This small molecule binds to this protein.
Small molecule (SMILES): CCCc1cc(C(=O)c2ccc(-c3ccccc3)cc2)ccc1OCCCOc1ccc2c(ccn2CC(=O)O)c1

Binding-site contacts:
Ligand atom C21 contacts residue HIS243 of chain 1.B at 3.6 Å.
Ligand atom C27 contacts residue PHE76 of chain 1.B at 3.6 Å (hydrophobic).
Ligand atom C28 contacts residue TYR267 of chain 1.B at 3.5 Å (hydrophobic).
Ligand atom C33 contacts residue LYS161 of chain 1.B at 3.6 Å.
Ligand atom O29 contacts residue TYR121 of chain 1.B at 3.3 Å (h-bond).
Ligand atom C8 contacts residue ILE75 of chain 1.B at 3.7 Å (hydrophobic).
Ligand atom C4 contacts residue ARG74 of chain 1.B at 3.5 Å.
Ligand atom C27 contacts residue PHE157 of chain 1.B at 3.7 Å (hydrophobic).
Ligand atom C2 contacts residue ARG74 of chain 1.B at 3.7 Å.
Ligand atom C5 contacts residue LEU49 of chain 1.B at 3.3 Å (hydrophobic).
Ligand atom C41 contacts residue SER83 of chain 1.B at 3.3 Å.
Ligand atom N26 contacts residue SER83 of chain 1.B at 3.5 Å (h-bond).
Ligand atom C4 contacts residue LEU49 of chain 1.B at 3.6 Å (hydrophobic).
Ligand atom C25 contacts residue GLN80 of chain 1.B at 3.6 Å.
Ligand atom O30 contacts residue HIS117 of chain 1.B at 3.2 Å.
Ligand atom C18 contacts residue CYS79 of chain 1.B at 3.8 Å (hydrophobic).
Ligand atom C22 contacts residue HIS243 of chain 1.B at 3.7 Å.
Ligand atom O30 contacts residue LEU247 of chain 1.B at 3.2 Å.
Ligand atom O30 contacts residue TYR267 of chain 1.B at 2.4 Å (h-bond).
Ligand atom C14 contacts residue CYS79 of chain 1.B at 3.8 Å (hydrophobic).
Ligand atom C24 contacts residue PHE157 of chain 1.B at 3.3 Å (hydrophobic).
Ligand atom C40 contacts residue CYS79 of chain 1.B at 3.6 Å (hydrophobic).
Ligand atom O30 contacts residue LEU263 of chain 1.B at 3.0 Å.
Ligand atom C22 contacts residue SER83 of chain 1.B at 3.4 Å.
Ligand atom C20 contacts residue CYS79 of chain 1.B at 3.6 Å (hydrophobic).
Ligand atom C28 contacts residue HIS117 of chain 1.B at 3.5 Å.
Ligand atom O29 contacts residue HIS117 of chain 1.B at 3.1 Å (h-bond).
Ligand atom C33 contacts residue LEU124 of chain 1.B at 3.5 Å (hydrophobic).
Ligand atom C39 contacts residue LEU124 of chain 1.B at 3.7 Å (hydrophobic).
Ligand atom C34 contacts residue MET158 of chain 1.B at 3.7 Å (hydrophobic).
Ligand atom C9 contacts residue ILE75 of chain 1.B at 3.7 Å (hydrophobic).
Ligand atom C28 contacts residue HIS243 of chain 1.B at 3.3 Å.
Ligand atom C31 contacts residue SER83 of chain 1.B at 3.2 Å.
Ligand atom C20 contacts residue PHE157 of chain 1.B at 3.6 Å (hydrophobic).
Ligand atom O29 contacts residue HIS243 of chain 1.B at 3.0 Å (h-bond).
Ligand atom C17 contacts residue ILE135 of chain 1.B at 3.8 Å (hydrophobic).
Ligand atom O30 contacts residue HIS243 of chain 1.B at 3.4 Å (h-bond).
Ligand atom C21 contacts residue SER83 of chain 1.B at 3.5 Å.
Ligand atom C27 contacts residue CYS79 of chain 1.B at 3.7 Å (hydrophobic).
Ligand atom C24 contacts residue CYS79 of chain 1.B at 3.5 Å (hydrophobic).

Sequence of chain 1.B:
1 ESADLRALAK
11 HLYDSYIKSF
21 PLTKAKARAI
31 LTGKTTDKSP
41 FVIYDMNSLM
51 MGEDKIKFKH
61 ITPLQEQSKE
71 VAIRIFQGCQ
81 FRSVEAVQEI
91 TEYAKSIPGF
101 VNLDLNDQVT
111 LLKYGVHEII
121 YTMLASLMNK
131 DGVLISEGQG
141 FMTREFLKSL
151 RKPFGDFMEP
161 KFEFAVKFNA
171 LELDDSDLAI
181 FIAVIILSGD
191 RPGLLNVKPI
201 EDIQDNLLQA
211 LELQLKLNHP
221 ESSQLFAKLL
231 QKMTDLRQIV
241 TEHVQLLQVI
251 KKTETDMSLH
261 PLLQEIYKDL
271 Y